Binding-site contacts:
Ligand atom C5 contacts residue NAG1 of chain 1.QA at 4.4 Å.
Ligand atom C1 contacts residue ASN355 of chain 1.I at 1.4 Å.
Ligand atom O4 contacts residue NAG1 of chain 1.QA at 3.8 Å.
Ligand atom C1 contacts residue SER357 of chain 1.I at 3.8 Å.
Ligand atom C5 contacts residue ASN355 of chain 1.I at 3.7 Å.
Ligand atom C3 contacts residue NAG2 of chain 1.QA at 4.5 Å.
Ligand atom O4 contacts residue NAG2 of chain 1.QA at 3.8 Å.
Ligand atom C8 contacts residue NAG1 of chain 1.QA at 3.6 Å.
Ligand atom C7 contacts residue ASN355 of chain 1.I at 4.0 Å.
Ligand atom C2 contacts residue ASN355 of chain 1.I at 2.5 Å.
Ligand atom C1 contacts residue NAG1 of chain 1.QA at 3.7 Å.
Ligand atom C1 contacts residue NAG2 of chain 1.QA at 4.2 Å.
Ligand atom C7 contacts residue NAG1 of chain 1.QA at 3.7 Å.
Ligand atom N2 contacts residue NAG2 of chain 1.QA at 4.3 Å.
Ligand atom N2 contacts residue NAG1 of chain 1.QA at 2.9 Å (h-bond).
Ligand atom N2 contacts residue ASN355 of chain 1.I at 3.0 Å (h-bond).
Ligand atom O5 contacts residue SER357 of chain 1.I at 4.0 Å.
Ligand atom C4 contacts residue ASN355 of chain 1.I at 4.2 Å.
Ligand atom C2 contacts residue NAG1 of chain 1.QA at 3.8 Å.
Ligand atom O3 contacts residue NAG2 of chain 1.QA at 3.5 Å.
Ligand atom C3 contacts residue ASN355 of chain 1.I at 3.8 Å.
Ligand atom C8 contacts residue NAG2 of chain 1.QA at 4.2 Å.
Ligand atom O5 contacts residue NAG1 of chain 1.QA at 4.3 Å.
Ligand atom O5 contacts residue ASN355 of chain 1.I at 2.3 Å (h-bond).
Ligand atom O3 contacts residue NAG1 of chain 1.QA at 3.9 Å.
Ligand atom C3 contacts residue NAG1 of chain 1.QA at 3.9 Å.
Ligand atom O6 contacts residue NAG2 of chain 1.QA at 4.5 Å.
Ligand atom O6 contacts residue NAG1 of chain 1.QA at 3.6 Å.
Ligand atom C5 contacts residue SER357 of chain 1.I at 4.4 Å.

This protein binds this small molecule.
Small molecule (SMILES): CC(=O)N[C@H]1[C@H](O[C@H]2[C@H](O)[C@@H](NC(C)=O)CO[C@@H]2CO)O[C@H](CO)[C@@H](O[C@@H]2O[C@H](CO)[C@@H](O)[C@H](O)[C@@H]2O)[C@@H]1O

Sequence of chain 1.I:
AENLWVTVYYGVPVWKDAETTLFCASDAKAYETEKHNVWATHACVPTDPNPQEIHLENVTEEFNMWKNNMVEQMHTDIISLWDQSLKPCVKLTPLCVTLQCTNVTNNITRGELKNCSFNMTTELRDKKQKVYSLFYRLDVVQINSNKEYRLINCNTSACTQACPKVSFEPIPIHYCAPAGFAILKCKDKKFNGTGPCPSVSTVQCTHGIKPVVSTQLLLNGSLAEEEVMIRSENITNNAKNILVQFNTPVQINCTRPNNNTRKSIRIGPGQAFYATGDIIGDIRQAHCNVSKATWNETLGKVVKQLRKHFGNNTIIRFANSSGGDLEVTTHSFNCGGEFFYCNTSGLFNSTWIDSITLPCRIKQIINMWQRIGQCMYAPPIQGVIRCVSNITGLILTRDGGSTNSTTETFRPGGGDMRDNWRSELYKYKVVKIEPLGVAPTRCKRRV